Sequence of chain 1.B:
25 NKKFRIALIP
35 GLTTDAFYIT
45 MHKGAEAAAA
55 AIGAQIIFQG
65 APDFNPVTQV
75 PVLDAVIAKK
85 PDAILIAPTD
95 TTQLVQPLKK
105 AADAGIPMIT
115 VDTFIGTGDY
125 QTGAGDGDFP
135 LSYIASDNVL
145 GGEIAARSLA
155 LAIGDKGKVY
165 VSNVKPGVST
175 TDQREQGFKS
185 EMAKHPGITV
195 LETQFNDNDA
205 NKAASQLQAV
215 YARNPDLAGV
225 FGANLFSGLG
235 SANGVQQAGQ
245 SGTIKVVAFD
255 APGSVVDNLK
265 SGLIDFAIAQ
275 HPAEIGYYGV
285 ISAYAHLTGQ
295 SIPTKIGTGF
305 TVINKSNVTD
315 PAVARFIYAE

Binding-site contacts:
Ligand atom C4 contacts residue GLN274 of chain 1.B at 3.9 Å.
Ligand atom O1 contacts residue ASP39 of chain 1.B at 2.8 Å (salt-bridge).
Ligand atom O3 contacts residue ARG178 of chain 1.B at 3.0 Å (salt-bridge).
Ligand atom C3 contacts residue GLN274 of chain 1.B at 3.7 Å.
Ligand atom C2 contacts residue ASP254 of chain 1.B at 4.0 Å.
Ligand atom C5 contacts residue THR174 of chain 1.B at 3.6 Å.
Ligand atom C6 contacts residue PHE68 of chain 1.B at 3.8 Å (hydrophobic).
Ligand atom O3 contacts residue ASP254 of chain 1.B at 2.7 Å (salt-bridge).
Ligand atom C1 contacts residue ASN228 of chain 1.B at 3.6 Å.
Ligand atom C1 contacts residue ASP39 of chain 1.B at 3.3 Å.
Ligand atom O1 contacts residue PHE41 of chain 1.B at 3.2 Å.
Ligand atom C4 contacts residue ARG178 of chain 1.B at 3.9 Å.
Ligand atom C1 contacts residue LEU229 of chain 1.B at 3.6 Å (hydrophobic).
Ligand atom O5 contacts residue THR174 of chain 1.B at 2.6 Å (h-bond).
Ligand atom O4 contacts residue ASP116 of chain 1.B at 2.6 Å (salt-bridge).
Ligand atom C2 contacts residue ASP39 of chain 1.B at 3.4 Å.
Ligand atom C2 contacts residue ASN228 of chain 1.B at 4.0 Å.
Ligand atom C3 contacts residue PHE41 of chain 1.B at 3.9 Å (hydrophobic).
Ligand atom O6 contacts residue ASN228 of chain 1.B at 3.1 Å (h-bond).
Ligand atom C4 contacts residue ASP116 of chain 1.B at 3.2 Å.
Ligand atom O2 contacts residue ASP39 of chain 1.B at 2.6 Å (salt-bridge).
Ligand atom O1 contacts residue ASP254 of chain 1.B at 3.4 Å (salt-bridge).
Ligand atom O3 contacts residue GLN274 of chain 1.B at 3.5 Å (h-bond).
Ligand atom C3 contacts residue ASP254 of chain 1.B at 3.5 Å.
Ligand atom O5 contacts residue ASP116 of chain 1.B at 2.7 Å (salt-bridge).
Ligand atom O4 contacts residue ARG178 of chain 1.B at 2.8 Å (salt-bridge).
Ligand atom O2 contacts residue TYR42 of chain 1.B at 3.2 Å.
Ligand atom C4 contacts residue PHE41 of chain 1.B at 3.8 Å (hydrophobic).
Ligand atom C6 contacts residue TYR42 of chain 1.B at 3.8 Å (hydrophobic).
Ligand atom O4 contacts residue GLN274 of chain 1.B at 2.9 Å (h-bond).
Ligand atom C1 contacts residue ASP254 of chain 1.B at 3.4 Å.
Ligand atom O3 contacts residue ASN228 of chain 1.B at 3.5 Å.
Ligand atom O5 contacts residue TYR42 of chain 1.B at 3.7 Å.
Ligand atom O4 contacts residue PHE41 of chain 1.B at 3.7 Å.
Ligand atom O2 contacts residue PHE41 of chain 1.B at 3.5 Å.
Ligand atom O5 contacts residue THR117 of chain 1.B at 3.6 Å.
Ligand atom C5 contacts residue ASP116 of chain 1.B at 3.4 Å.
Ligand atom O1 contacts residue LEU229 of chain 1.B at 3.3 Å.
Ligand atom O6 contacts residue ASP39 of chain 1.B at 4.0 Å.
Ligand atom C5 contacts residue ARG178 of chain 1.B at 4.0 Å.

A small-molecule ligand and the protein it binds are described below.
Small molecule (SMILES): OC[C@]1(O)OC[C@@H](O)[C@H](O)[C@@H]1O